A protein and the small-molecule ligand that binds it are described below.
Small molecule (SMILES): Cc1cc(S(N)(O)O)ccc1NC(=O)COc1ccc(Cl)cc1C(=O)c1cc(F)cc(C(F)(F)F)c1

Binding-site contacts:
Ligand atom C23 contacts residue PHE227 of chain 1.A at 3.6 Å (hydrophobic).
Ligand atom C23 contacts residue LEU234 of chain 1.A at 3.6 Å (hydrophobic).
Ligand atom C10 contacts residue TYR188 of chain 1.A at 3.4 Å (hydrophobic).
Ligand atom C9 contacts residue LEU234 of chain 1.A at 3.4 Å (hydrophobic).
Ligand atom O3 contacts residue LYS103 of chain 1.A at 3.1 Å (salt-bridge).
Ligand atom O4 contacts residue PRO225 of chain 1.A at 3.3 Å.
Ligand atom C11 contacts residue TRP229 of chain 1.A at 3.5 Å (hydrophobic).
Ligand atom C4 contacts residue TYR181 of chain 1.A at 3.6 Å (hydrophobic).
Ligand atom N2 contacts residue SER105 of chain 1.A at 3.5 Å.
Ligand atom O3 contacts residue LYS102 of chain 1.A at 3.5 Å.
Ligand atom C11 contacts residue TYR188 of chain 1.A at 3.4 Å (hydrophobic).
Ligand atom O2 contacts residue LEU100 of chain 1.A at 3.5 Å.
Ligand atom F4 contacts residue TYR188 of chain 1.A at 3.5 Å.
Ligand atom O3 contacts residue PRO236 of chain 1.A at 3.6 Å (h-bond).
Ligand atom C21 contacts residue VAL106 of chain 1.A at 3.6 Å (hydrophobic).
Ligand atom CL1 contacts residue TYR181 of chain 1.A at 3.5 Å.
Ligand atom N2 contacts residue VAL106 of chain 1.A at 3.0 Å (h-bond).
Ligand atom C15 contacts residue TYR318 of chain 1.A at 3.5 Å (hydrophobic).
Ligand atom F2 contacts residue PRO95 of chain 1.A at 3.5 Å.
Ligand atom C13 contacts residue LEU100 of chain 1.A at 3.7 Å (hydrophobic).
Ligand atom F1 contacts residue TRP229 of chain 1.A at 3.5 Å.
Ligand atom F2 contacts residue LEU100 of chain 1.A at 3.7 Å.
Ligand atom O5 contacts residue LYS104 of chain 1.A at 3.4 Å (salt-bridge).
Ligand atom C5 contacts residue TYR181 of chain 1.A at 3.7 Å (hydrophobic).
Ligand atom C22 contacts residue LYS103 of chain 1.A at 3.1 Å.
Ligand atom C15 contacts residue LYS101 of chain 1.A at 3.5 Å.
Ligand atom C21 contacts residue LYS104 of chain 1.A at 3.5 Å.
Ligand atom F3 contacts residue TYR181 of chain 1.A at 3.4 Å.
Ligand atom F4 contacts residue PHE227 of chain 1.A at 3.5 Å.
Ligand atom CL1 contacts residue GLY190 of chain 1.A at 3.4 Å.
Ligand atom C6 contacts residue LYS101 of chain 1.A at 3.2 Å.
Ligand atom C23 contacts residue HIS235 of chain 1.A at 3.5 Å.
Ligand atom CL1 contacts residue TYR188 of chain 1.A at 3.2 Å.
Ligand atom F4 contacts residue TRP229 of chain 1.A at 3.5 Å.
Ligand atom C17 contacts residue VAL106 of chain 1.A at 3.5 Å (hydrophobic).
Ligand atom C3 contacts residue VAL106 of chain 1.A at 3.5 Å (hydrophobic).
Ligand atom F1 contacts residue TYR188 of chain 1.A at 3.4 Å.
Ligand atom CL1 contacts residue VAL179 of chain 1.A at 3.6 Å.
Ligand atom C21 contacts residue LYS103 of chain 1.A at 3.5 Å.
Ligand atom C22 contacts residue VAL106 of chain 1.A at 3.3 Å (hydrophobic).

Sequence of chain 1.A:
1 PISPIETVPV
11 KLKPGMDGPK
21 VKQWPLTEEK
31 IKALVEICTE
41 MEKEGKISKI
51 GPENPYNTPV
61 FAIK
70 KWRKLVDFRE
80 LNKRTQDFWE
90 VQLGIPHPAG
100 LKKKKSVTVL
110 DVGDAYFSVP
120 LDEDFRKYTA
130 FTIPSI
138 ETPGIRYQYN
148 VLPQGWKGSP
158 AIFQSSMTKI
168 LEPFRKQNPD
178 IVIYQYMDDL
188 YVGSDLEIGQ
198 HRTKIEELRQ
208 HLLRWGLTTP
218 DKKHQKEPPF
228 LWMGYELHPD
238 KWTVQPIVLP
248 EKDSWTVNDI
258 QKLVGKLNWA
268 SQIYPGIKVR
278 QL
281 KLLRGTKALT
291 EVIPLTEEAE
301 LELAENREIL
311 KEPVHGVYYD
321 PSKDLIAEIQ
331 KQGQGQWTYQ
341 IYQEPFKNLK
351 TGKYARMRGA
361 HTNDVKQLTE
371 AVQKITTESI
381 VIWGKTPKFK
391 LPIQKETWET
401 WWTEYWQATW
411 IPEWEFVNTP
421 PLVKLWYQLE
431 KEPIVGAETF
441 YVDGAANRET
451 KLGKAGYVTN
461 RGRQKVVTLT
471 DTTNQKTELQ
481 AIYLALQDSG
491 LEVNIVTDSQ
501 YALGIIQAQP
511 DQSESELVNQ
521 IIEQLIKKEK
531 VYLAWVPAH